The small molecule below binds the protein below.
Small molecule (SMILES): COc1ccc2nc(NC(=O)C3CC3)sc2c1

Binding-site contacts:
Ligand atom C contacts residue TYR104 of chain 1.A at 3.7 Å (hydrophobic).
Ligand atom C3 contacts residue ILE112 of chain 1.A at 3.9 Å (hydrophobic).
Ligand atom O contacts residue TYR62 of chain 1.A at 4.5 Å.
Ligand atom C2 contacts residue THR105 of chain 1.A at 4.3 Å.
Ligand atom N1 contacts residue PRO106 of chain 1.A at 3.9 Å.
Ligand atom C3 contacts residue SER101 of chain 1.A at 4.4 Å.
Ligand atom O contacts residue ILE112 of chain 1.A at 3.9 Å.
Ligand atom C5 contacts residue SER110 of chain 1.A at 3.6 Å.
Ligand atom C contacts residue TYR62 of chain 1.A at 3.7 Å (hydrophobic).
Ligand atom C2 contacts residue ILE112 of chain 1.A at 3.6 Å (hydrophobic).
Ligand atom C4 contacts residue THR105 of chain 1.A at 4.2 Å.
Ligand atom C4 contacts residue SER110 of chain 1.A at 3.5 Å.
Ligand atom C10 contacts residue TYR59 of chain 1.A at 4.1 Å (hydrophobic).
Ligand atom C4 contacts residue PRO106 of chain 1.A at 4.0 Å (hydrophobic).
Ligand atom C1 contacts residue ILE112 of chain 1.A at 3.6 Å (hydrophobic).
Ligand atom C3 contacts residue TYR113 of chain 1.A at 4.1 Å (hydrophobic).
Ligand atom S contacts residue TYR59 of chain 1.A at 3.5 Å.
Ligand atom C10 contacts residue ILE112 of chain 1.A at 3.7 Å (hydrophobic).
Ligand atom C contacts residue VAL54 of chain 1.A at 3.6 Å (hydrophobic).
Ligand atom C11 contacts residue TYR59 of chain 1.A at 3.9 Å (hydrophobic).
Ligand atom C2 contacts residue SER101 of chain 1.A at 4.0 Å.
Ligand atom N contacts residue PRO106 of chain 1.A at 3.3 Å.
Ligand atom N contacts residue SER110 of chain 1.A at 2.7 Å (h-bond).
Ligand atom C4 contacts residue ILE112 of chain 1.A at 4.0 Å (hydrophobic).
Ligand atom C3 contacts residue SER110 of chain 1.A at 3.6 Å.
Ligand atom S contacts residue ILE112 of chain 1.A at 4.1 Å.
Ligand atom C11 contacts residue TYR104 of chain 1.A at 3.7 Å (hydrophobic).
Ligand atom C2 contacts residue TYR104 of chain 1.A at 4.1 Å (hydrophobic).
Ligand atom C3 contacts residue THR105 of chain 1.A at 3.6 Å.
Ligand atom N1 contacts residue SER110 of chain 1.A at 4.1 Å.
Ligand atom C11 contacts residue ILE112 of chain 1.A at 3.7 Å (hydrophobic).
Ligand atom C5 contacts residue PRO106 of chain 1.A at 3.8 Å (hydrophobic).
Ligand atom C3 contacts residue PRO106 of chain 1.A at 4.4 Å (hydrophobic).
Ligand atom C1 contacts residue TYR104 of chain 1.A at 3.6 Å (hydrophobic).
Ligand atom C10 contacts residue TYR104 of chain 1.A at 4.3 Å (hydrophobic).
Ligand atom O contacts residue TYR104 of chain 1.A at 3.9 Å.
Ligand atom N contacts residue THR105 of chain 1.A at 3.9 Å.

Sequence of chain 1.A:
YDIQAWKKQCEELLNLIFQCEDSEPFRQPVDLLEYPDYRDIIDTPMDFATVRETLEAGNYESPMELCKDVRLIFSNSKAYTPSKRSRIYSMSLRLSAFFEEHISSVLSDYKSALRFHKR